Sequence of chain 1.A:
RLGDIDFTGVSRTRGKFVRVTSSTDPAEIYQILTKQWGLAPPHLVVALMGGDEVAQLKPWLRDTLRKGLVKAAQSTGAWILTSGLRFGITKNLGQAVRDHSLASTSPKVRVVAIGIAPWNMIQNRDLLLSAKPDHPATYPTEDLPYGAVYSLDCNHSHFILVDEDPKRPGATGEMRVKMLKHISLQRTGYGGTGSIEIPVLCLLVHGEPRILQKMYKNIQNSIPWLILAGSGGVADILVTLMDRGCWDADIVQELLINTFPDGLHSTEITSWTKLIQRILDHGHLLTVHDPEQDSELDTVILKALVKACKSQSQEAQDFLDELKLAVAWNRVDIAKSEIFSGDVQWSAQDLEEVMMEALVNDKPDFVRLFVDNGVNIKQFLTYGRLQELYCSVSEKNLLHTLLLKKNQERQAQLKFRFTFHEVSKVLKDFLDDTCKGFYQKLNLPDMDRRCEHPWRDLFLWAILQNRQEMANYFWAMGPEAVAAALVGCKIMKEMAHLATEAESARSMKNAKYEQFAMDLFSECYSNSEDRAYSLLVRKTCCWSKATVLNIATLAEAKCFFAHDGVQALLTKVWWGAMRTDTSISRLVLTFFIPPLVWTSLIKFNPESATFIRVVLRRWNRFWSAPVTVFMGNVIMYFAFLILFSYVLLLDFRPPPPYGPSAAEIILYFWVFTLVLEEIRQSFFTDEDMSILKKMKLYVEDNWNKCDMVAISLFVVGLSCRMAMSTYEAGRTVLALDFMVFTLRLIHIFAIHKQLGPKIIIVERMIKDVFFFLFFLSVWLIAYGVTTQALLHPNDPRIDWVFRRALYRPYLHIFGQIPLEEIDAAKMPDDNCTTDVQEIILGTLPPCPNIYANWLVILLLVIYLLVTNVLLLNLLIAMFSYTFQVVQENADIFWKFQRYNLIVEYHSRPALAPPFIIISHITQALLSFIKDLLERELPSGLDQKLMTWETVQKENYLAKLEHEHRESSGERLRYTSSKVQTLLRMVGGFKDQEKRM

This protein binds this small molecule.
Small molecule (SMILES): C[C@@H]1CC[C@@]2(OC1)O[C@H]1C[C@H]3[C@@H]4CC=C5C[C@@H](O)CC[C@]5(C)[C@H]4CC[C@]3(C)[C@H]1[C@@H]2C

Binding-site contacts:
Ligand atom C10 contacts residue PHE892 of chain 1.A at 4.2 Å (hydrophobic).
Ligand atom C15 contacts residue YUY1 of chain 1.T at 4.1 Å.
Ligand atom C12 contacts residue PHE892 of chain 1.A at 3.9 Å (hydrophobic).
Ligand atom C7 contacts residue PHE892 of chain 1.A at 4.3 Å (hydrophobic).
Ligand atom C1 contacts residue YUY1 of chain 1.T at 4.3 Å.
Ligand atom C25 contacts residue PHE892 of chain 1.A at 4.3 Å (hydrophobic).
Ligand atom C13 contacts residue PHE892 of chain 1.A at 4.0 Å (hydrophobic).
Ligand atom C19 contacts residue ILE888 of chain 1.A at 4.0 Å (hydrophobic).
Ligand atom C14 contacts residue PHE892 of chain 1.A at 4.4 Å (hydrophobic).
Ligand atom C21 contacts residue ILE888 of chain 1.A at 4.4 Å (hydrophobic).
Ligand atom C8 contacts residue YUY1 of chain 1.T at 4.5 Å.
Ligand atom C11 contacts residue PHE892 of chain 1.A at 3.4 Å (hydrophobic).
Ligand atom C20 contacts residue ILE888 of chain 1.A at 4.2 Å (hydrophobic).
Ligand atom C21 contacts residue ASP889 of chain 1.A at 4.2 Å.
Ligand atom C16 contacts residue YUY1 of chain 1.T at 4.3 Å.
Ligand atom C26 contacts residue YUY1 of chain 1.T at 4.0 Å.
Ligand atom C22 contacts residue ASP889 of chain 1.A at 4.2 Å.
Ligand atom C contacts residue YUY1 of chain 1.T at 3.4 Å.
Ligand atom C6 contacts residue PHE892 of chain 1.A at 3.8 Å (hydrophobic).
Ligand atom C9 contacts residue PHE892 of chain 1.A at 4.0 Å (hydrophobic).
Ligand atom C16 contacts residue ASP889 of chain 1.A at 4.3 Å.